The protein below binds the small molecule below.
Small molecule (SMILES): N[C@@H](CS)C(=O)O

Sequence of chain 1.A:
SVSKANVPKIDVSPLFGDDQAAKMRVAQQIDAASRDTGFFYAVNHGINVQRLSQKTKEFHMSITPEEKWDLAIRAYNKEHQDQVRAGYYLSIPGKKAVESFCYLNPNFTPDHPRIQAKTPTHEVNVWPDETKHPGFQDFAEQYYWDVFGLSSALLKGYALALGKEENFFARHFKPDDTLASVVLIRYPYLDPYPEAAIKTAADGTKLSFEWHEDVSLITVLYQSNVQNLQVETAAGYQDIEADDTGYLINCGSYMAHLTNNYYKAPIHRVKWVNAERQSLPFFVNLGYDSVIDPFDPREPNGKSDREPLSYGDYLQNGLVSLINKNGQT

Binding-site contacts:
Ligand atom N contacts residue KCY1 of chain 1.J at 3.6 Å (h-bond).
Ligand atom CB contacts residue LEU324 of chain 1.A at 4.3 Å (hydrophobic).
Ligand atom C contacts residue PHE285 of chain 1.A at 4.1 Å (hydrophobic).
Ligand atom CA contacts residue KCY1 of chain 1.J at 2.4 Å.
Ligand atom N contacts residue PHE285 of chain 1.A at 3.7 Å.
Ligand atom O contacts residue KCY1 of chain 1.J at 2.2 Å (h-bond).
Ligand atom N contacts residue LEU324 of chain 1.A at 4.1 Å.
Ligand atom CB contacts residue PHE211 of chain 1.A at 3.6 Å (hydrophobic).
Ligand atom SG contacts residue HIS214 of chain 1.A at 3.3 Å (h-bond).
Ligand atom C contacts residue UN11 of chain 1.H at 3.5 Å.
Ligand atom C contacts residue KCY1 of chain 1.J at 1.3 Å.
Ligand atom CB contacts residue HIS214 of chain 1.A at 3.3 Å.
Ligand atom SG contacts residue PHE285 of chain 1.A at 3.7 Å.
Ligand atom CB contacts residue FE1 of chain 1.B at 3.4 Å.
Ligand atom CA contacts residue PHE211 of chain 1.A at 4.1 Å (hydrophobic).
Ligand atom SG contacts residue KCY1 of chain 1.J at 3.4 Å (h-bond).
Ligand atom O contacts residue UN11 of chain 1.H at 3.5 Å.
Ligand atom N contacts residue UN11 of chain 1.H at 1.3 Å.
Ligand atom O contacts residue ILE187 of chain 1.A at 3.6 Å.
Ligand atom SG contacts residue UN11 of chain 1.H at 4.3 Å.
Ligand atom CB contacts residue KCY1 of chain 1.J at 2.8 Å.
Ligand atom CA contacts residue PHE285 of chain 1.A at 4.4 Å (hydrophobic).
Ligand atom SG contacts residue ASP216 of chain 1.A at 3.0 Å (salt-bridge).
Ligand atom SG contacts residue FE1 of chain 1.B at 2.4 Å.
Ligand atom C contacts residue ILE187 of chain 1.A at 4.3 Å (hydrophobic).
Ligand atom CB contacts residue UN11 of chain 1.H at 3.5 Å.
Ligand atom O contacts residue PRO283 of chain 1.A at 3.9 Å.
Ligand atom O contacts residue PHE285 of chain 1.A at 3.6 Å.
Ligand atom CB contacts residue ASP216 of chain 1.A at 4.5 Å.
Ligand atom CA contacts residue UN11 of chain 1.H at 2.5 Å.